Sequence of chain 1.B:
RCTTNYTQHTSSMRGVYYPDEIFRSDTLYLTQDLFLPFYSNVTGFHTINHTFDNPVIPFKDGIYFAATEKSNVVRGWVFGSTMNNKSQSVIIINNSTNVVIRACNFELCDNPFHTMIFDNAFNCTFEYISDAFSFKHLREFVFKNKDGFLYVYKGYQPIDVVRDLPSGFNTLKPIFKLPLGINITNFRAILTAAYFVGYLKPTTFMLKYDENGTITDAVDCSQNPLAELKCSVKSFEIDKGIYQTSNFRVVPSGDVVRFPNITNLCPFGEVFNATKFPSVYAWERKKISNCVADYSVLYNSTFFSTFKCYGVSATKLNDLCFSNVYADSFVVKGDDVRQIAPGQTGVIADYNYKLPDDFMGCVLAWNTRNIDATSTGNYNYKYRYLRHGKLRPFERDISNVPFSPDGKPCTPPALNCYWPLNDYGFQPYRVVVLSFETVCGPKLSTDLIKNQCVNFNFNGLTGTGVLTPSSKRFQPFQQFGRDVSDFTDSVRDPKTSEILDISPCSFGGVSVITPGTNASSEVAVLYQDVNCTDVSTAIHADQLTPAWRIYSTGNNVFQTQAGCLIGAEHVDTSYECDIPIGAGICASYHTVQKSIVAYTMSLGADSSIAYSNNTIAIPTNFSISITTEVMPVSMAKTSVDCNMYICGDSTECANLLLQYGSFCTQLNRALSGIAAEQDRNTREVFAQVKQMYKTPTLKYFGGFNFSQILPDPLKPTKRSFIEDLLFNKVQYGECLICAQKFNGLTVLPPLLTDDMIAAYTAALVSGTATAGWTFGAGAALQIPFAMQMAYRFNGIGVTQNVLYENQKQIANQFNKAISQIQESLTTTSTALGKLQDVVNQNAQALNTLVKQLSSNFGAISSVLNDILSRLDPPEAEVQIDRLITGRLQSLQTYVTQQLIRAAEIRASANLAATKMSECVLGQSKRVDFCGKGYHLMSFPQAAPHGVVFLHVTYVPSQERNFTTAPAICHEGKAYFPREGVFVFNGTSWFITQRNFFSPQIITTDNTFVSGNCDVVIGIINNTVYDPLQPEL

The protein below binds the small molecule below.
Small molecule (SMILES): CC(=O)N[C@H]1[C@H](O[C@H]2[C@H](O)[C@@H](NC(C)=O)CO[C@@H]2CO)O[C@H](CO)[C@@H](O[C@@H]2O[C@H](CO[C@H]3O[C@H](CO)[C@@H](O)[C@H](O)[C@@H]3O)[C@@H](O)[C@H](O)[C@@H]2O)[C@@H]1O

Binding-site contacts:
Ligand atom O5 contacts residue ASN1135 of chain 1.B at 2.4 Å (h-bond).
Ligand atom C2 contacts residue ASN1135 of chain 1.B at 2.3 Å.
Ligand atom C8 contacts residue ILE1133 of chain 1.B at 3.5 Å (hydrophobic).
Ligand atom C8 contacts residue ASN1135 of chain 1.B at 4.5 Å.
Ligand atom C3 contacts residue ASN1135 of chain 1.B at 3.6 Å.
Ligand atom C5 contacts residue ASN1135 of chain 1.B at 3.6 Å.
Ligand atom N2 contacts residue ASN1135 of chain 1.B at 2.8 Å (h-bond).
Ligand atom C8 contacts residue ILE1134 of chain 1.B at 4.3 Å (hydrophobic).
Ligand atom C1 contacts residue ASN1135 of chain 1.B at 1.4 Å.
Ligand atom C4 contacts residue ASN1135 of chain 1.B at 4.2 Å.
Ligand atom O7 contacts residue ASN1135 of chain 1.B at 3.7 Å.
Ligand atom C7 contacts residue ASN1135 of chain 1.B at 3.4 Å.